The small molecule below binds the protein below.
Small molecule (SMILES): CC(=O)N[C@@H]1[C@@H](O)[C@H](O)[C@@H](CO)O[C@H]1O

Sequence of chain 1.A:
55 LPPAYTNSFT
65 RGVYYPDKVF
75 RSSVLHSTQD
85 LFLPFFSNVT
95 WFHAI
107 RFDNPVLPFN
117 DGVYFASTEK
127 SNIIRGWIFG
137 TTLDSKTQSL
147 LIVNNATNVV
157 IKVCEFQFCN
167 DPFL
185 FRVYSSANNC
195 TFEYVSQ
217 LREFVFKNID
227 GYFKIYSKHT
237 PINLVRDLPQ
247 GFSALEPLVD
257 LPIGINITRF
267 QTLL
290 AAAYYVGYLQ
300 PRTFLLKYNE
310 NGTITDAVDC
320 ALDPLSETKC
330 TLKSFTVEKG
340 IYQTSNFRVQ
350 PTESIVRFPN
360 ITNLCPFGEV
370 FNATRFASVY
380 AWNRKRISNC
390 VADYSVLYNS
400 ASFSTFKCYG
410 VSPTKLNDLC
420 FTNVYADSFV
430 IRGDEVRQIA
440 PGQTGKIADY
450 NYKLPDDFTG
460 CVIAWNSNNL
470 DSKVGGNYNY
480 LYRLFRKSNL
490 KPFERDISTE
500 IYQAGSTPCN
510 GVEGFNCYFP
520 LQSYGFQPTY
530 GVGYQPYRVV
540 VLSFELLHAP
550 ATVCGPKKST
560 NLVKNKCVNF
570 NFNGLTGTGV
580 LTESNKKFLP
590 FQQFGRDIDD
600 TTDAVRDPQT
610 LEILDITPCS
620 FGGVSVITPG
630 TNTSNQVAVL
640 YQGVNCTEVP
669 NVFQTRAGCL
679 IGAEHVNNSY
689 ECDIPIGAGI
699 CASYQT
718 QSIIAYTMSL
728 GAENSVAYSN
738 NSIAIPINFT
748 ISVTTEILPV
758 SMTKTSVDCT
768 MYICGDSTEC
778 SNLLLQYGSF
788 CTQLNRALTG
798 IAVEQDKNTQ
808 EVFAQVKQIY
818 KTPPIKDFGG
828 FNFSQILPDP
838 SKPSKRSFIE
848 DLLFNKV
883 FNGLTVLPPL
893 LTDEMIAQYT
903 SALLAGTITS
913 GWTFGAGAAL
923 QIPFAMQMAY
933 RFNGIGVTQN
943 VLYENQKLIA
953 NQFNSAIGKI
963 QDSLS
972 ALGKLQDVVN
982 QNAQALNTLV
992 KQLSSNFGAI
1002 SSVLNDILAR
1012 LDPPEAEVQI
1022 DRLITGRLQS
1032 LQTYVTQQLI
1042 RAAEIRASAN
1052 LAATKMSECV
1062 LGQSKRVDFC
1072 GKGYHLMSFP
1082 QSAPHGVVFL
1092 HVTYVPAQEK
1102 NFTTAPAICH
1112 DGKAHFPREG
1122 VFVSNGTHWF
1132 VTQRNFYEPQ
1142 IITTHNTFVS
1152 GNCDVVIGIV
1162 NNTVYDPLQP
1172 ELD

Binding-site contacts:
Ligand atom O7 contacts residue ASN631 of chain 1.A at 3.1 Å (h-bond).
Ligand atom C3 contacts residue ASN631 of chain 1.A at 3.8 Å.
Ligand atom C8 contacts residue ASN631 of chain 1.A at 4.2 Å.
Ligand atom C4 contacts residue ASN631 of chain 1.A at 4.2 Å.
Ligand atom O5 contacts residue ASN631 of chain 1.A at 2.4 Å (h-bond).
Ligand atom C2 contacts residue ASN631 of chain 1.A at 2.5 Å.
Ligand atom C1 contacts residue ASN631 of chain 1.A at 1.4 Å.
Ligand atom C5 contacts residue ASN631 of chain 1.A at 3.7 Å.
Ligand atom C7 contacts residue ASN631 of chain 1.A at 3.4 Å.
Ligand atom N2 contacts residue ASN631 of chain 1.A at 2.9 Å (h-bond).